A protein and the small-molecule ligand that binds it are described below.
Small molecule (SMILES): C=C1[C@@H]2CC[C@H]3[C@]4(C)C[C@H](O[C@@H]5O[C@H](CO)[C@@H](OS(=O)(=O)O)[C@H](OS(=O)(=O)O)[C@H]5OC(=O)CC(C)C)CC(C(=O)O)(C(=O)O)[C@H]4CC[C@]3(C2)[C@H]1O

Binding-site contacts:
Ligand atom C33 contacts residue SER249 of chain 1.B at 4.0 Å.
Ligand atom C31 contacts residue TYR207 of chain 1.B at 3.8 Å (hydrophobic).
Ligand atom O12 contacts residue ARG208 of chain 1.B at 3.6 Å (salt-bridge).
Ligand atom C34 contacts residue ASP253 of chain 1.B at 4.0 Å.
Ligand atom C40 contacts residue PRO199 of chain 1.B at 3.9 Å (hydrophobic).
Ligand atom C27 contacts residue ARG256 of chain 1.B at 3.5 Å.
Ligand atom O12 contacts residue PHE212 of chain 1.B at 3.8 Å.
Ligand atom O6 contacts residue LYS112 of chain 1.B at 3.4 Å (salt-bridge).
Ligand atom C40 contacts residue GLY203 of chain 1.B at 3.7 Å.
Ligand atom O10 contacts residue LYS112 of chain 1.B at 3.4 Å (salt-bridge).
Ligand atom C40 contacts residue LEU252 of chain 1.B at 3.9 Å (hydrophobic).
Ligand atom C39 contacts residue TYR207 of chain 1.B at 3.8 Å (hydrophobic).
Ligand atom O21 contacts residue ASP253 of chain 1.B at 2.9 Å (salt-bridge).
Ligand atom C32 contacts residue GLY203 of chain 1.B at 3.7 Å.
Ligand atom S2 contacts residue ARG208 of chain 1.B at 4.0 Å.
Ligand atom O7 contacts residue ASN108 of chain 1.B at 2.7 Å (h-bond).
Ligand atom C31 contacts residue GLY203 of chain 1.B at 3.5 Å.
Ligand atom C32 contacts residue SER249 of chain 1.B at 3.5 Å.
Ligand atom C10 contacts residue LEU146 of chain 1.B at 3.8 Å (hydrophobic).
Ligand atom C11 contacts residue ILE204 of chain 1.B at 3.9 Å (hydrophobic).
Ligand atom O11 contacts residue PHE212 of chain 1.B at 3.8 Å.
Ligand atom C27 contacts residue ARG257 of chain 1.B at 3.8 Å.
Ligand atom O21 contacts residue ARG257 of chain 1.B at 3.7 Å.
Ligand atom O13 contacts residue ILE204 of chain 1.B at 3.9 Å.
Ligand atom C32 contacts residue TYR207 of chain 1.B at 3.8 Å (hydrophobic).
Ligand atom C33 contacts residue ASP253 of chain 1.B at 3.7 Å.
Ligand atom O21 contacts residue ARG256 of chain 1.B at 2.4 Å (salt-bridge).
Ligand atom C11 contacts residue LEU146 of chain 1.B at 3.7 Å (hydrophobic).
Ligand atom O1 contacts residue TYR207 of chain 1.B at 3.8 Å.
Ligand atom O11 contacts residue ARG208 of chain 1.B at 3.4 Å (salt-bridge).
Ligand atom C10 contacts residue SER145 of chain 1.B at 3.7 Å.
Ligand atom S2 contacts residue LYS112 of chain 1.B at 4.0 Å.
Ligand atom C40 contacts residue ASP253 of chain 1.B at 3.5 Å.
Ligand atom O25 contacts residue ARG100 of chain 1.B at 2.9 Å (salt-bridge).
Ligand atom C35 contacts residue ARG256 of chain 1.B at 3.3 Å.
Ligand atom O9 contacts residue ARG208 of chain 1.B at 3.4 Å (salt-bridge).
Ligand atom O9 contacts residue LYS112 of chain 1.B at 3.2 Å (salt-bridge).
Ligand atom C36 contacts residue ASP253 of chain 1.B at 3.7 Å.
Ligand atom O24 contacts residue ARG100 of chain 1.B at 3.5 Å (salt-bridge).
Ligand atom C38 contacts residue ARG100 of chain 1.B at 3.6 Å.

Sequence of chain 1.B:
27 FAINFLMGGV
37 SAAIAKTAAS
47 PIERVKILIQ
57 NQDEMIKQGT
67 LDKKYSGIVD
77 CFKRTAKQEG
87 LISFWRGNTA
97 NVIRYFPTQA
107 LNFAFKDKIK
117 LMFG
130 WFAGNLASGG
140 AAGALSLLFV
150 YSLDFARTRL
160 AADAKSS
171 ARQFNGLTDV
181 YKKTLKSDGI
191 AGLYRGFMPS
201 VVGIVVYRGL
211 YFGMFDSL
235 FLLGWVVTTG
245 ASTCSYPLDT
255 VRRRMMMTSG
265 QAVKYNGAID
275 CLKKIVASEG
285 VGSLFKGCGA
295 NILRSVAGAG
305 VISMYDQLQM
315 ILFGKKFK